Sequence of chain 1.A:
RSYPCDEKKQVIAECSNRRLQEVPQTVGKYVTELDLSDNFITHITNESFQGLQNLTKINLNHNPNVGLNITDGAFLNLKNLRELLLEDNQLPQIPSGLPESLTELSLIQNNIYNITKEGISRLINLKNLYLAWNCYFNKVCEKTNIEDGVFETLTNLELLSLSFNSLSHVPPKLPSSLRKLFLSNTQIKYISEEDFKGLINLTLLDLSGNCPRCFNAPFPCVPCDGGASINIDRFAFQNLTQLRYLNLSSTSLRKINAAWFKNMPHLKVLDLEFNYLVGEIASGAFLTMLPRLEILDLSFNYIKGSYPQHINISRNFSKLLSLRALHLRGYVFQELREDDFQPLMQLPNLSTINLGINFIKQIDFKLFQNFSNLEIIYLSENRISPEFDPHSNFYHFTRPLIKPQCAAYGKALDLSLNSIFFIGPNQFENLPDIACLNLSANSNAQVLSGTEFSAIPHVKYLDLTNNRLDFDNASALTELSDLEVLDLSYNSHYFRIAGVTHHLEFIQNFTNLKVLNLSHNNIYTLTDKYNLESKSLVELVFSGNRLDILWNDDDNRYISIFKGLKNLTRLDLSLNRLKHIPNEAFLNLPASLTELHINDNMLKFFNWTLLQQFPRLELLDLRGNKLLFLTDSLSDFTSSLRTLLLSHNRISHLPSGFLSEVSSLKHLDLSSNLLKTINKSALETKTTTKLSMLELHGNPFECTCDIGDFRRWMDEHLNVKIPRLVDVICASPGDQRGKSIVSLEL

A small-molecule ligand and the protein it binds are described below.
Small molecule (SMILES): CC(=O)N[C@@H]1[C@@H](O)[C@H](O)[C@@H](CO)O[C@H]1O

Binding-site contacts:
Ligand atom N2 contacts residue ASN373 of chain 1.A at 3.0 Å (h-bond).
Ligand atom O7 contacts residue ASN373 of chain 1.A at 3.5 Å (h-bond).
Ligand atom O5 contacts residue ASN373 of chain 1.A at 2.2 Å (h-bond).
Ligand atom C4 contacts residue ASN373 of chain 1.A at 4.1 Å.
Ligand atom C7 contacts residue LEU345 of chain 1.A at 4.2 Å (hydrophobic).
Ligand atom C7 contacts residue ASN373 of chain 1.A at 3.4 Å.
Ligand atom O7 contacts residue SER346 of chain 1.A at 3.3 Å (h-bond).
Ligand atom C5 contacts residue ASN373 of chain 1.A at 3.5 Å.
Ligand atom C8 contacts residue PRO372 of chain 1.A at 3.8 Å (hydrophobic).
Ligand atom C1 contacts residue ASN373 of chain 1.A at 1.4 Å.
Ligand atom C1 contacts residue ARG348 of chain 1.A at 4.4 Å.
Ligand atom C3 contacts residue ASN373 of chain 1.A at 3.8 Å.
Ligand atom O7 contacts residue LEU345 of chain 1.A at 3.8 Å.
Ligand atom O5 contacts residue ARG348 of chain 1.A at 3.4 Å (salt-bridge).
Ligand atom O6 contacts residue ARG348 of chain 1.A at 4.4 Å.
Ligand atom C5 contacts residue ARG348 of chain 1.A at 4.1 Å.
Ligand atom C8 contacts residue LEU345 of chain 1.A at 3.9 Å (hydrophobic).
Ligand atom C2 contacts residue ASN373 of chain 1.A at 2.5 Å.
Ligand atom C6 contacts residue ARG348 of chain 1.A at 3.6 Å.